Binding-site contacts:
Ligand atom C3 contacts residue GLU104 of chain 1.B at 2.9 Å.
Ligand atom C3 contacts residue ALA109 of chain 1.B at 3.7 Å (hydrophobic).
Ligand atom C7 contacts residue CYS76 of chain 1.A at 4.3 Å (hydrophobic).
Ligand atom C6 contacts residue ARG73 of chain 1.A at 3.7 Å.
Ligand atom C4 contacts residue ALA109 of chain 1.B at 4.2 Å (hydrophobic).
Ligand atom N1 contacts residue PHE100 of chain 1.B at 2.9 Å (h-bond).
Ligand atom C9 contacts residue ALA109 of chain 1.B at 3.5 Å (hydrophobic).
Ligand atom O2 contacts residue GLU104 of chain 1.B at 3.7 Å.
Ligand atom C6 contacts residue CYS76 of chain 1.A at 4.3 Å (hydrophobic).
Ligand atom C9 contacts residue ARG73 of chain 1.A at 4.1 Å.
Ligand atom C5 contacts residue ARG73 of chain 1.A at 3.7 Å.
Ligand atom C6 contacts residue THR72 of chain 1.A at 3.9 Å.
Ligand atom C8 contacts residue TYR116 of chain 1.B at 4.2 Å (hydrophobic).
Ligand atom N1 contacts residue TYR101 of chain 1.B at 4.0 Å.
Ligand atom C8 contacts residue ARG73 of chain 1.A at 4.1 Å.
Ligand atom C5 contacts residue PHE100 of chain 1.B at 4.0 Å (hydrophobic).
Ligand atom C4 contacts residue ARG73 of chain 1.A at 4.1 Å.
Ligand atom O2 contacts residue ALA109 of chain 1.B at 4.1 Å.
Ligand atom O2 contacts residue PHE100 of chain 1.B at 3.4 Å (h-bond).
Ligand atom C9 contacts residue ILE112 of chain 1.B at 4.2 Å (hydrophobic).
Ligand atom C9 contacts residue LEU113 of chain 1.B at 4.5 Å (hydrophobic).
Ligand atom C3 contacts residue ARG73 of chain 1.A at 4.3 Å.
Ligand atom C7 contacts residue TYR116 of chain 1.B at 4.1 Å (hydrophobic).
Ligand atom C5 contacts residue THR72 of chain 1.A at 3.9 Å.
Ligand atom C6 contacts residue LEU113 of chain 1.B at 4.3 Å (hydrophobic).
Ligand atom N1 contacts residue GLU104 of chain 1.B at 3.2 Å (salt-bridge).
Ligand atom C9 contacts residue GLU104 of chain 1.B at 4.4 Å.
Ligand atom C7 contacts residue ARG73 of chain 1.A at 3.8 Å.
Ligand atom C7 contacts residue LEU113 of chain 1.B at 3.7 Å (hydrophobic).
Ligand atom C8 contacts residue ILE112 of chain 1.B at 3.7 Å (hydrophobic).
Ligand atom C8 contacts residue ALA109 of chain 1.B at 3.7 Å (hydrophobic).
Ligand atom C8 contacts residue LEU113 of chain 1.B at 3.6 Å (hydrophobic).
Ligand atom C4 contacts residue GLU104 of chain 1.B at 4.1 Å.
Ligand atom N1 contacts residue ALA109 of chain 1.B at 4.4 Å.
Ligand atom C6 contacts residue PHE100 of chain 1.B at 4.5 Å (hydrophobic).

Sequence of chain 1.B:
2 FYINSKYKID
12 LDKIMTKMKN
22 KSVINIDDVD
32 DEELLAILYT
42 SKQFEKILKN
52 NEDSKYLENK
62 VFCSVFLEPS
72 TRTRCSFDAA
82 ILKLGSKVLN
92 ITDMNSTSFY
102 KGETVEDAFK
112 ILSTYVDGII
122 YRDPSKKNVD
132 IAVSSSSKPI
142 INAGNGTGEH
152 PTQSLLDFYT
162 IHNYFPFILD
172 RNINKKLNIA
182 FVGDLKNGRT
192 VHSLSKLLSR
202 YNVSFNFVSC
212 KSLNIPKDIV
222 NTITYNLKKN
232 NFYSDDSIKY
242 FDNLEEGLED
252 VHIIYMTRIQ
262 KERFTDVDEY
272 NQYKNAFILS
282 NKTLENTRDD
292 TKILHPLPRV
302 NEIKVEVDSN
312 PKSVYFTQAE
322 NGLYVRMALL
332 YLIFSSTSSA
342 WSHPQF

A small-molecule ligand and the protein it binds are described below.
Small molecule (SMILES): NOCc1ccccc1

Sequence of chain 1.A:
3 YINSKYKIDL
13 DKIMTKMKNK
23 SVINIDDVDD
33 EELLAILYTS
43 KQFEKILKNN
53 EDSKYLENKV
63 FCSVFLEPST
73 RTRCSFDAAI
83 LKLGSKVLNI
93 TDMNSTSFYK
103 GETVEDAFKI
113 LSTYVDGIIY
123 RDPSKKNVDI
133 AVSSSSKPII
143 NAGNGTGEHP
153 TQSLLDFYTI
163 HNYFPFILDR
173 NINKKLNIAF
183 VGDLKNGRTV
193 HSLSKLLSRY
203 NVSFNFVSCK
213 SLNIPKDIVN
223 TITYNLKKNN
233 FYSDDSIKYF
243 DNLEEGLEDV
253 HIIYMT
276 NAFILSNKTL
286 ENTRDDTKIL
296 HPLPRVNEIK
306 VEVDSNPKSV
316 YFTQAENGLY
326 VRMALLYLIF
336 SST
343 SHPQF